Binding-site contacts:
Ligand atom C8 contacts residue ASN173 of chain 1.C at 3.6 Å.
Ligand atom C2 contacts residue ASN173 of chain 1.C at 2.4 Å.
Ligand atom N2 contacts residue ASN173 of chain 1.C at 2.7 Å (h-bond).
Ligand atom O5 contacts residue GLU153 of chain 1.C at 3.4 Å.
Ligand atom C7 contacts residue GLU174 of chain 1.C at 3.5 Å.
Ligand atom N2 contacts residue GLU152 of chain 1.C at 3.7 Å.
Ligand atom C1 contacts residue GLU152 of chain 1.C at 3.9 Å.
Ligand atom C6 contacts residue LYS212 of chain 1.C at 4.1 Å.
Ligand atom O4 contacts residue LYS212 of chain 1.C at 4.5 Å.
Ligand atom C6 contacts residue GLU216 of chain 1.C at 3.7 Å.
Ligand atom O5 contacts residue ILE154 of chain 1.C at 3.3 Å (h-bond).
Ligand atom C1 contacts residue ILE154 of chain 1.C at 3.8 Å (hydrophobic).
Ligand atom C8 contacts residue LYS212 of chain 1.C at 3.1 Å.
Ligand atom C3 contacts residue LYS212 of chain 1.C at 4.2 Å.
Ligand atom O7 contacts residue ASN173 of chain 1.C at 4.1 Å.
Ligand atom C2 contacts residue GLU153 of chain 1.C at 4.2 Å.
Ligand atom O6 contacts residue GLU216 of chain 1.C at 2.6 Å (salt-bridge).
Ligand atom C5 contacts residue GLU153 of chain 1.C at 4.4 Å.
Ligand atom C1 contacts residue LYS212 of chain 1.C at 4.2 Å.
Ligand atom C5 contacts residue LYS212 of chain 1.C at 4.1 Å.
Ligand atom C1 contacts residue GLU153 of chain 1.C at 3.7 Å.
Ligand atom C5 contacts residue ASN173 of chain 1.C at 3.8 Å.
Ligand atom C7 contacts residue ASN173 of chain 1.C at 3.3 Å.
Ligand atom O6 contacts residue GLU153 of chain 1.C at 3.3 Å.
Ligand atom O7 contacts residue GLU174 of chain 1.C at 3.5 Å (salt-bridge).
Ligand atom C6 contacts residue GLU153 of chain 1.C at 4.4 Å.
Ligand atom C2 contacts residue GLU152 of chain 1.C at 3.9 Å.
Ligand atom C3 contacts residue ASN173 of chain 1.C at 3.8 Å.
Ligand atom C1 contacts residue ASN173 of chain 1.C at 1.5 Å.
Ligand atom C8 contacts residue GLU174 of chain 1.C at 2.6 Å.
Ligand atom C4 contacts residue ASN173 of chain 1.C at 4.3 Å.
Ligand atom O5 contacts residue ASN173 of chain 1.C at 2.5 Å (h-bond).
Ligand atom O6 contacts residue ILE154 of chain 1.C at 3.7 Å.

The protein below binds the small molecule below.
Small molecule (SMILES): CC(=O)N[C@@H]1[C@@H](O)[C@H](O)[C@@H](CO)O[C@H]1O

Sequence of chain 1.C:
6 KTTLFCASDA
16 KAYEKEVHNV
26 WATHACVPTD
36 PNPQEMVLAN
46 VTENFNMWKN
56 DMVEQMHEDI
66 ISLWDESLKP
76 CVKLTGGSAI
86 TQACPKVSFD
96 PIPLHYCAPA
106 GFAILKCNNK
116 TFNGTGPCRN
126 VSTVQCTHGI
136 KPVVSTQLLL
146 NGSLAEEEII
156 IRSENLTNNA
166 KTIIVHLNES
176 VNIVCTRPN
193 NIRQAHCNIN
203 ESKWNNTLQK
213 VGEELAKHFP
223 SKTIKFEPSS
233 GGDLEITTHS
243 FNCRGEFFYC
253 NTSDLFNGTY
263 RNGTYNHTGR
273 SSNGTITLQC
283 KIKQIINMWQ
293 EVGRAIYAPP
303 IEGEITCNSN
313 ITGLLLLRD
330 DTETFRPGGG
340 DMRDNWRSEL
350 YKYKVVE